The small molecule below binds the protein below.
Small molecule (SMILES): Cc1cccc(C)c1-c1noc(C(C)C)c1COc1ccc(-c2ccc3cc(C(=O)O)ncc3c2)cc1

Sequence of chain 1.A:
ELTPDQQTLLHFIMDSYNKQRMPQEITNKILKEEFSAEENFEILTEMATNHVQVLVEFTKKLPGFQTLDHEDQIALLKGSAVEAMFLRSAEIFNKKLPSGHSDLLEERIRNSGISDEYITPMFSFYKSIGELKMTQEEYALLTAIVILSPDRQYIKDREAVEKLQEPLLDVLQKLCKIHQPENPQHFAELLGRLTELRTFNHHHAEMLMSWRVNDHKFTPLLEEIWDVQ

Binding-site contacts:
Ligand atom C12 contacts residue MET47 of chain 1.A at 3.6 Å (hydrophobic).
Ligand atom CL1 contacts residue HIS204 of chain 1.A at 3.9 Å.
Ligand atom O4 contacts residue MET22 of chain 1.A at 3.9 Å.
Ligand atom CL1 contacts residue MET85 of chain 1.A at 3.6 Å (hydrophobic).
Ligand atom C19 contacts residue MET22 of chain 1.A at 3.9 Å (hydrophobic).
Ligand atom C11 contacts residue MET47 of chain 1.A at 3.9 Å (hydrophobic).
Ligand atom C7 contacts residue LEU44 of chain 1.A at 3.7 Å (hydrophobic).
Ligand atom O1 contacts residue HIS204 of chain 1.A at 3.7 Å.
Ligand atom C9 contacts residue ALA48 of chain 1.A at 3.9 Å (hydrophobic).
Ligand atom C28 contacts residue TYR126 of chain 1.A at 3.4 Å (hydrophobic).
Ligand atom C1 contacts residue THR45 of chain 1.A at 3.6 Å.
Ligand atom C20 contacts residue MET22 of chain 1.A at 3.0 Å (hydrophobic).
Ligand atom N2 contacts residue MET22 of chain 1.A at 3.6 Å.
Ligand atom C27 contacts residue TYR126 of chain 1.A at 3.4 Å (hydrophobic).
Ligand atom N1 contacts residue HIS204 of chain 1.A at 3.1 Å (h-bond).
Ligand atom C18 contacts residue THR27 of chain 1.A at 3.9 Å.
Ligand atom O1 contacts residue TRP211 of chain 1.A at 3.7 Å.
Ligand atom CL1 contacts residue TRP226 of chain 1.A at 4.0 Å (hydrophobic).
Ligand atom C3 contacts residue TRP226 of chain 1.A at 3.8 Å (hydrophobic).
Ligand atom C19 contacts residue ARG88 of chain 1.A at 3.8 Å.
Ligand atom C21 contacts residue MET22 of chain 1.A at 3.5 Å (hydrophobic).
Ligand atom C2 contacts residue THR45 of chain 1.A at 4.0 Å.
Ligand atom O4 contacts residue ARG88 of chain 1.A at 3.7 Å.
Ligand atom N2 contacts residue ARG88 of chain 1.A at 3.7 Å.
Ligand atom C20 contacts residue HIS51 of chain 1.A at 3.9 Å.
Ligand atom C10 contacts residue HIS51 of chain 1.A at 3.9 Å.
Ligand atom C2 contacts residue LEU44 of chain 1.A at 3.9 Å (hydrophobic).
Ligand atom C23 contacts residue ARG88 of chain 1.A at 3.8 Å.
Ligand atom C26 contacts residue PHE86 of chain 1.A at 3.5 Å (hydrophobic).
Ligand atom C3 contacts residue THR45 of chain 1.A at 3.9 Å.
Ligand atom C15 contacts residue MET47 of chain 1.A at 3.7 Å (hydrophobic).
Ligand atom C1 contacts residue LEU44 of chain 1.A at 3.8 Å (hydrophobic).
Ligand atom C18 contacts residue ILE92 of chain 1.A at 4.0 Å (hydrophobic).
Ligand atom O3 contacts residue SER99 of chain 1.A at 3.1 Å.
Ligand atom C22 contacts residue MET22 of chain 1.A at 3.9 Å (hydrophobic).
Ligand atom C23 contacts residue MET22 of chain 1.A at 4.0 Å (hydrophobic).
Ligand atom C27 contacts residue SER89 of chain 1.A at 3.7 Å.
Ligand atom C27 contacts residue PHE86 of chain 1.A at 3.5 Å (hydrophobic).
Ligand atom C3 contacts residue PHE218 of chain 1.A at 3.8 Å (hydrophobic).
Ligand atom C1 contacts residue PHE41 of chain 1.A at 3.8 Å (hydrophobic).